A protein and the small-molecule ligand that binds it are described below.
Small molecule (SMILES): O=c1ccc2ccccc2[nH]1

Binding-site contacts:
Ligand atom C7 contacts residue TRP307 of chain 1.C at 3.4 Å (hydrophobic).
Ligand atom C4 contacts residue GLY216 of chain 1.C at 3.9 Å.
Ligand atom C10 contacts residue ILE222 of chain 1.C at 4.0 Å (hydrophobic).
Ligand atom C5 contacts residue ASN362 of chain 1.C at 4.0 Å.
Ligand atom C6 contacts residue VAL304 of chain 1.C at 4.0 Å (hydrophobic).
Ligand atom C6 contacts residue TRP307 of chain 1.C at 3.7 Å (hydrophobic).
Ligand atom C3 contacts residue GLY216 of chain 1.C at 3.8 Å.
Ligand atom C6 contacts residue PHE361 of chain 1.C at 4.2 Å (hydrophobic).
Ligand atom C3 contacts residue VAL304 of chain 1.C at 3.9 Å (hydrophobic).
Ligand atom C9 contacts residue TYR292 of chain 1.C at 4.2 Å (hydrophobic).
Ligand atom C4 contacts residue VAL304 of chain 1.C at 3.4 Å (hydrophobic).
Ligand atom C6 contacts residue GLN314 of chain 1.C at 3.7 Å.
Ligand atom O1 contacts residue TYR292 of chain 1.C at 4.2 Å.
Ligand atom O1 contacts residue GLY216 of chain 1.C at 3.5 Å (h-bond).
Ligand atom C9 contacts residue PHE361 of chain 1.C at 4.2 Å (hydrophobic).
Ligand atom C1 contacts residue HIS221 of chain 1.C at 4.0 Å.
Ligand atom C5 contacts residue GLN314 of chain 1.C at 3.6 Å.
Ligand atom C1 contacts residue ILE222 of chain 1.C at 4.2 Å (hydrophobic).
Ligand atom C8 contacts residue PHE361 of chain 1.C at 4.0 Å (hydrophobic).
Ligand atom C6 contacts residue ASN362 of chain 1.C at 4.0 Å.
Ligand atom C9 contacts residue TRP307 of chain 1.C at 4.0 Å (hydrophobic).
Ligand atom O1 contacts residue ASP218 of chain 1.C at 4.2 Å.
Ligand atom O1 contacts residue ILE222 of chain 1.C at 4.0 Å.
Ligand atom C5 contacts residue GLU316 of chain 1.C at 3.8 Å.
Ligand atom O1 contacts residue THR294 of chain 1.C at 4.0 Å.
Ligand atom C5 contacts residue VAL304 of chain 1.C at 3.4 Å (hydrophobic).
Ligand atom C7 contacts residue VAL304 of chain 1.C at 4.2 Å (hydrophobic).
Ligand atom C8 contacts residue VAL304 of chain 1.C at 4.1 Å (hydrophobic).
Ligand atom N2 contacts residue GLY216 of chain 1.C at 2.9 Å (h-bond).
Ligand atom C1 contacts residue THR294 of chain 1.C at 4.0 Å.
Ligand atom C1 contacts residue GLY216 of chain 1.C at 3.6 Å.
Ligand atom N2 contacts residue HIS221 of chain 1.C at 4.2 Å.
Ligand atom O1 contacts residue HIS221 of chain 1.C at 3.8 Å.
Ligand atom C10 contacts residue TYR292 of chain 1.C at 3.6 Å (hydrophobic).
Ligand atom N2 contacts residue THR294 of chain 1.C at 3.7 Å.
Ligand atom O1 contacts residue ASN219 of chain 1.C at 4.3 Å.
Ligand atom C4 contacts residue LEU302 of chain 1.C at 3.6 Å (hydrophobic).
Ligand atom C5 contacts residue LEU302 of chain 1.C at 4.1 Å (hydrophobic).
Ligand atom C7 contacts residue PHE361 of chain 1.C at 3.6 Å (hydrophobic).
Ligand atom C1 contacts residue TYR292 of chain 1.C at 4.1 Å (hydrophobic).

Sequence of chain 1.C:
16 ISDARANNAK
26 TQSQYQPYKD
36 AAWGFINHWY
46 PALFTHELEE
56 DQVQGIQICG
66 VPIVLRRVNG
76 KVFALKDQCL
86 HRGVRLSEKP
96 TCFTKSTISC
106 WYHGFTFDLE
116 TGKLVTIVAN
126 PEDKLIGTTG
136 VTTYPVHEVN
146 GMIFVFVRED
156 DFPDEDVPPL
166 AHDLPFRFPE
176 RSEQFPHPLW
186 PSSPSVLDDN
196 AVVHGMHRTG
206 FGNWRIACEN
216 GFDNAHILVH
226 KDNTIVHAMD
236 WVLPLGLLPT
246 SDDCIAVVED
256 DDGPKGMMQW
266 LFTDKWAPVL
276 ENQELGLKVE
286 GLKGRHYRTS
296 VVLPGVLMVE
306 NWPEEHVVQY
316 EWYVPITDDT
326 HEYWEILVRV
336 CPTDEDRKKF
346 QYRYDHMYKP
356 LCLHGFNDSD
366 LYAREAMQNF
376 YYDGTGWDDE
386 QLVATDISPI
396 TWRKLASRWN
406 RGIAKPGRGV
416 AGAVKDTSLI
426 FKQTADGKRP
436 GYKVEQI